Binding-site contacts:
Ligand atom O3 contacts residue TYR108 of chain 1.K at 3.8 Å.
Ligand atom C5 contacts residue ARG90 of chain 1.K at 3.7 Å.
Ligand atom C8 contacts residue LEU115 of chain 1.K at 3.9 Å (hydrophobic).
Ligand atom C10 contacts residue ALA59 of chain 1.J at 3.5 Å (hydrophobic).
Ligand atom C11 contacts residue ARG7 of chain 1.K at 3.4 Å.
Ligand atom O5 contacts residue THR74 of chain 1.J at 3.4 Å (h-bond).
Ligand atom C4 contacts residue GLU78 of chain 1.K at 3.8 Å.
Ligand atom O3 contacts residue ARG7 of chain 1.K at 2.9 Å (salt-bridge).
Ligand atom C11 contacts residue LEU115 of chain 1.K at 3.7 Å (hydrophobic).
Ligand atom O2 contacts residue LYS60 of chain 1.J at 3.1 Å (salt-bridge).
Ligand atom C2 contacts residue VAL73 of chain 1.J at 3.6 Å (hydrophobic).
Ligand atom O2 contacts residue PHE57 of chain 1.J at 4.1 Å.
Ligand atom C2 contacts residue ALA59 of chain 1.J at 3.8 Å (hydrophobic).
Ligand atom C6 contacts residue PHE57 of chain 1.J at 3.4 Å (hydrophobic).
Ligand atom C9 contacts residue ARG116 of chain 1.K at 3.9 Å.
Ligand atom O3 contacts residue LEU115 of chain 1.K at 3.5 Å.
Ligand atom C2 contacts residue ARG7 of chain 1.K at 4.0 Å.
Ligand atom O4 contacts residue ARG116 of chain 1.K at 3.2 Å.
Ligand atom C3 contacts residue THR74 of chain 1.J at 3.4 Å.
Ligand atom O2 contacts residue ALA59 of chain 1.J at 3.3 Å.
Ligand atom C1 contacts residue ALA59 of chain 1.J at 4.0 Å (hydrophobic).
Ligand atom C5 contacts residue PHE57 of chain 1.J at 3.6 Å (hydrophobic).
Ligand atom C3 contacts residue VAL73 of chain 1.J at 3.4 Å (hydrophobic).
Ligand atom O7 contacts residue ARG90 of chain 1.K at 3.0 Å (salt-bridge).
Ligand atom O4 contacts residue TYR108 of chain 1.K at 2.7 Å (h-bond).
Ligand atom C4 contacts residue ARG90 of chain 1.K at 3.8 Å.
Ligand atom C11 contacts residue TYR108 of chain 1.K at 3.6 Å (hydrophobic).
Ligand atom C4 contacts residue THR74 of chain 1.J at 3.7 Å.
Ligand atom C8 contacts residue ARG90 of chain 1.K at 3.8 Å.
Ligand atom O5 contacts residue GLU78 of chain 1.K at 2.8 Å (salt-bridge).
Ligand atom O7 contacts residue LEU115 of chain 1.K at 3.9 Å.
Ligand atom C3 contacts residue ARG7 of chain 1.K at 3.8 Å.
Ligand atom O5 contacts residue ARG90 of chain 1.K at 4.1 Å.
Ligand atom O3 contacts residue ARG90 of chain 1.K at 3.3 Å.
Ligand atom O1 contacts residue VAL73 of chain 1.J at 4.1 Å.
Ligand atom C11 contacts residue ARG90 of chain 1.K at 4.0 Å.
Ligand atom C10 contacts residue LYS60 of chain 1.J at 4.0 Å.
Ligand atom O5 contacts residue CYS75 of chain 1.J at 3.2 Å (h-bond).
Ligand atom O1 contacts residue ALA59 of chain 1.J at 3.6 Å.
Ligand atom O4 contacts residue ARG7 of chain 1.K at 3.0 Å (salt-bridge).

Sequence of chain 1.J:
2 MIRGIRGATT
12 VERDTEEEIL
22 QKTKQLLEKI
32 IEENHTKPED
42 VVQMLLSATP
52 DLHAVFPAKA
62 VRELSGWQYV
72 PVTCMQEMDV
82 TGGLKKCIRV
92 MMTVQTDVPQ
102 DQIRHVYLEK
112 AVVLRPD

This small molecule binds to this protein.
Small molecule (SMILES): O=C(O)[C@@H]1C[C@]2(C(=O)O)C=C[C@@H](O)[C@@H](C2)O1

Sequence of chain 1.K:
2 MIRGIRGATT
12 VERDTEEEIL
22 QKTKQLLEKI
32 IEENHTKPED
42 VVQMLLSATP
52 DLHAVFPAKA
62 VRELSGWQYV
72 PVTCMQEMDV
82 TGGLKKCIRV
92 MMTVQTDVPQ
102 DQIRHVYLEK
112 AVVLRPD